Sequence of chain 1.B:
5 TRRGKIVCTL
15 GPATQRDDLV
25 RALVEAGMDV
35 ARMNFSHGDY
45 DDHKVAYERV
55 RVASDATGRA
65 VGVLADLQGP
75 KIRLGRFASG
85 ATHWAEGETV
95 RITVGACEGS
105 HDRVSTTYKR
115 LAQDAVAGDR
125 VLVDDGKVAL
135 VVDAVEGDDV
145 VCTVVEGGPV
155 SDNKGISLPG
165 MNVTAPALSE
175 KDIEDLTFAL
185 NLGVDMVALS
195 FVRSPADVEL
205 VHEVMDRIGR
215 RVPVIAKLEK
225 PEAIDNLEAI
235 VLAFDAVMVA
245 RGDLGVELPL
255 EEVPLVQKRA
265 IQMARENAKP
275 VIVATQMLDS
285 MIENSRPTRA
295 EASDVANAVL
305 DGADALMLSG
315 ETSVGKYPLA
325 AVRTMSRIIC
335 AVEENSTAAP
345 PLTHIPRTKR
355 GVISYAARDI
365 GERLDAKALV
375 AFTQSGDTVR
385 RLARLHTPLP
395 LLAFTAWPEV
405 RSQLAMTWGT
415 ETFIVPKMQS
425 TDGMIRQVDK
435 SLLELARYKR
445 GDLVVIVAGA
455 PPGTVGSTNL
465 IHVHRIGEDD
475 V

The protein below binds the small molecule below.
Small molecule (SMILES): O=CC(O)C(O)C(O)COP(=O)(O)O

Binding-site contacts:
Ligand atom O3P contacts residue PRO350 of chain 1.B at 4.1 Å.
Ligand atom C5 contacts residue HIS348 of chain 1.B at 3.8 Å.
Ligand atom O1P contacts residue ARG388 of chain 1.B at 3.3 Å (salt-bridge).
Ligand atom O2 contacts residue ASN271 of chain 1.B at 2.8 Å (h-bond).
Ligand atom O3P contacts residue ARG388 of chain 1.B at 2.8 Å (salt-bridge).
Ligand atom O5 contacts residue THR352 of chain 1.B at 3.3 Å.
Ligand atom O3P contacts residue ARG385 of chain 1.B at 4.2 Å.
Ligand atom O1P contacts residue THR352 of chain 1.B at 2.9 Å (h-bond).
Ligand atom C2 contacts residue LEU236 of chain 1.B at 4.0 Å (hydrophobic).
Ligand atom O5 contacts residue HIS348 of chain 1.B at 4.2 Å.
Ligand atom C2 contacts residue ASN271 of chain 1.B at 4.0 Å.
Ligand atom O1P contacts residue ARG351 of chain 1.B at 4.3 Å.
Ligand atom P contacts residue THR352 of chain 1.B at 3.9 Å.
Ligand atom O1P contacts residue GLY355 of chain 1.B at 3.3 Å.
Ligand atom O3P contacts residue HIS348 of chain 1.B at 2.7 Å (h-bond).
Ligand atom C4 contacts residue ARG385 of chain 1.B at 4.1 Å.
Ligand atom C5 contacts residue THR352 of chain 1.B at 4.0 Å.
Ligand atom O2P contacts residue PRO350 of chain 1.B at 3.4 Å.
Ligand atom O5 contacts residue ARG385 of chain 1.B at 3.2 Å (salt-bridge).
Ligand atom O2P contacts residue THR352 of chain 1.B at 3.4 Å (h-bond).
Ligand atom O2P contacts residue HIS348 of chain 1.B at 3.3 Å (h-bond).
Ligand atom P contacts residue HIS348 of chain 1.B at 3.5 Å.
Ligand atom O4 contacts residue ARG385 of chain 1.B at 3.3 Å (salt-bridge).
Ligand atom C1 contacts residue LEU236 of chain 1.B at 4.1 Å (hydrophobic).
Ligand atom P contacts residue ARG351 of chain 1.B at 3.8 Å.
Ligand atom O1P contacts residue ARG385 of chain 1.B at 3.2 Å (salt-bridge).
Ligand atom O2 contacts residue ARG385 of chain 1.B at 3.6 Å.
Ligand atom C4 contacts residue GLU270 of chain 1.B at 4.1 Å.
Ligand atom O2P contacts residue ARG351 of chain 1.B at 2.6 Å (salt-bridge).
Ligand atom O4 contacts residue ASN271 of chain 1.B at 3.1 Å.
Ligand atom O4 contacts residue GLU270 of chain 1.B at 3.4 Å (salt-bridge).
Ligand atom C5 contacts residue ARG385 of chain 1.B at 4.3 Å.
Ligand atom P contacts residue ARG388 of chain 1.B at 3.7 Å.
Ligand atom C4 contacts residue ASN271 of chain 1.B at 3.7 Å.
Ligand atom C3 contacts residue ARG385 of chain 1.B at 4.2 Å.
Ligand atom O3P contacts residue GLU270 of chain 1.B at 3.5 Å (salt-bridge).
Ligand atom O1P contacts residue PRO350 of chain 1.B at 4.2 Å.
Ligand atom P contacts residue ARG385 of chain 1.B at 3.9 Å.
Ligand atom P contacts residue PRO350 of chain 1.B at 3.9 Å.
Ligand atom O1 contacts residue LEU236 of chain 1.B at 4.0 Å.